Sequence of chain 13.C:
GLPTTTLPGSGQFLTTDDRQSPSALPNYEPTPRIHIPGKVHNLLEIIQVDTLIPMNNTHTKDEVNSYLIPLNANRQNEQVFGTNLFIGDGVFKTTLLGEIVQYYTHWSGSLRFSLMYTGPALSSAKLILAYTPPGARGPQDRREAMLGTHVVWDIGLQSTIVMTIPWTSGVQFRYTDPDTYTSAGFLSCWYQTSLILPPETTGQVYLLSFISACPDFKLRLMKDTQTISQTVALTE

Binding-site contacts:
Ligand atom C31 contacts residue SER175 of chain 13.A at 3.6 Å.
Ligand atom C7C contacts residue TYR128 of chain 13.A at 3.6 Å (hydrophobic).
Ligand atom C5 contacts residue TYR152 of chain 13.A at 3.8 Å (hydrophobic).
Ligand atom C31 contacts residue PRO174 of chain 13.A at 3.4 Å (hydrophobic).
Ligand atom C3C contacts residue VAL188 of chain 13.A at 3.3 Å (hydrophobic).
Ligand atom C6C contacts residue MET221 of chain 13.A at 3.7 Å (hydrophobic).
Ligand atom C3C contacts residue TYR128 of chain 13.A at 3.9 Å (hydrophobic).
Ligand atom O1 contacts residue VAL188 of chain 13.A at 3.8 Å.
Ligand atom C5C contacts residue TYR128 of chain 13.A at 3.5 Å (hydrophobic).
Ligand atom C2B contacts residue MET221 of chain 13.A at 3.5 Å (hydrophobic).
Ligand atom C31 contacts residue ALA150 of chain 13.A at 3.5 Å (hydrophobic).
Ligand atom C6C contacts residue VAL191 of chain 13.A at 3.2 Å (hydrophobic).
Ligand atom C4 contacts residue PHE186 of chain 13.A at 3.6 Å (hydrophobic).
Ligand atom C2C contacts residue VAL188 of chain 13.A at 3.2 Å (hydrophobic).
Ligand atom N3A contacts residue ASN219 of chain 13.A at 3.0 Å (h-bond).
Ligand atom C6B contacts residue TYR197 of chain 13.A at 3.6 Å (hydrophobic).
Ligand atom O1 contacts residue PHE186 of chain 13.A at 3.5 Å.
Ligand atom CM1 contacts residue SER107 of chain 13.A at 3.9 Å.
Ligand atom O1B contacts residue MET221 of chain 13.A at 3.4 Å.
Ligand atom C1B contacts residue MET221 of chain 13.A at 3.8 Å (hydrophobic).
Ligand atom C5B contacts residue LEU106 of chain 13.A at 3.5 Å (hydrophobic).
Ligand atom C4B contacts residue LEU106 of chain 13.A at 3.7 Å (hydrophobic).
Ligand atom C3B contacts residue MET221 of chain 13.A at 3.8 Å (hydrophobic).
Ligand atom C4A contacts residue ASN219 of chain 13.A at 3.5 Å.
Ligand atom C6B contacts residue LEU106 of chain 13.A at 3.9 Å (hydrophobic).
Ligand atom C3 contacts residue PHE186 of chain 13.A at 3.8 Å (hydrophobic).
Ligand atom O1 contacts residue ALA24 of chain 13.C at 3.6 Å.
Ligand atom O1B contacts residue TYR128 of chain 13.A at 3.9 Å.
Ligand atom C4C contacts residue TYR152 of chain 13.A at 3.8 Å (hydrophobic).
Ligand atom C31 contacts residue VAL176 of chain 13.A at 3.3 Å (hydrophobic).
Ligand atom N2 contacts residue PHE186 of chain 13.A at 3.7 Å.
Ligand atom C5B contacts residue TYR197 of chain 13.A at 3.7 Å (hydrophobic).
Ligand atom O1 contacts residue TYR152 of chain 13.A at 3.9 Å.
Ligand atom N2 contacts residue ALA24 of chain 13.C at 3.4 Å.
Ligand atom C4 contacts residue MET224 of chain 13.A at 3.8 Å (hydrophobic).
Ligand atom C7C contacts residue TYR197 of chain 13.A at 3.8 Å (hydrophobic).
Ligand atom C4 contacts residue TYR152 of chain 13.A at 3.9 Å (hydrophobic).
Ligand atom C5 contacts residue PHE186 of chain 13.A at 3.5 Å (hydrophobic).
Ligand atom C5C contacts residue ILE104 of chain 13.A at 3.8 Å (hydrophobic).
Ligand atom C3 contacts residue PRO174 of chain 13.A at 3.8 Å (hydrophobic).

This small molecule binds to this protein.
Small molecule (SMILES): Cc1cc(CCCCCCCOc2ccc(C3=N[C@@H](C)CO3)cc2)on1

Sequence of chain 13.A:
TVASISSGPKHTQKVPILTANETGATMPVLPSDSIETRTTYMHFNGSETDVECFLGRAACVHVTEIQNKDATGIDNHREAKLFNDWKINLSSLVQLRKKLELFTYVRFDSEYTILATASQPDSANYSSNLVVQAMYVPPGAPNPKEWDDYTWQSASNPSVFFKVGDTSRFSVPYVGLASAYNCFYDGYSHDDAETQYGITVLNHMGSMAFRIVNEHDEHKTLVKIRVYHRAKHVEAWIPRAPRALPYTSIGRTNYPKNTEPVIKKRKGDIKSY